Binding-site contacts:
Ligand atom O6 contacts residue TYR327 of chain 2.B at 3.1 Å (h-bond).
Ligand atom C6 contacts residue GLU199 of chain 2.B at 3.7 Å.
Ligand atom C12 contacts residue GLU40 of chain 2.B at 3.7 Å.
Ligand atom N4 contacts residue ASP72 of chain 2.B at 2.8 Å (salt-bridge).
Ligand atom O1B contacts residue ARG214 of chain 2.B at 3.1 Å (salt-bridge).
Ligand atom O1B contacts residue TYR327 of chain 2.B at 3.3 Å (h-bond).
Ligand atom C11 contacts residue TRP100 of chain 2.B at 3.7 Å (hydrophobic).
Ligand atom C3 contacts residue GLU40 of chain 2.B at 3.6 Å.
Ligand atom O1A contacts residue TYR327 of chain 2.B at 3.5 Å (h-bond).
Ligand atom O9 contacts residue GLU198 of chain 2.B at 2.5 Å (salt-bridge).
Ligand atom N4 contacts residue GLU40 of chain 2.B at 3.3 Å (salt-bridge).
Ligand atom C12 contacts residue TRP100 of chain 2.B at 3.4 Å (hydrophobic).
Ligand atom O1B contacts residue ARG293 of chain 2.B at 2.7 Å (salt-bridge).
Ligand atom O10 contacts residue ASP72 of chain 2.B at 3.5 Å.
Ligand atom N12 contacts residue ARG77 of chain 2.B at 3.2 Å (salt-bridge).
Ligand atom O6 contacts residue ARG214 of chain 2.B at 3.6 Å (salt-bridge).
Ligand atom C1 contacts residue TYR327 of chain 2.B at 3.0 Å (hydrophobic).
Ligand atom C3 contacts residue TYR327 of chain 2.B at 2.9 Å (hydrophobic).
Ligand atom O1A contacts residue ARG39 of chain 2.B at 2.8 Å (salt-bridge).
Ligand atom N12 contacts residue GLU40 of chain 2.B at 3.7 Å.
Ligand atom C8 contacts residue ARG214 of chain 2.B at 3.6 Å.
Ligand atom O10 contacts residue ARG73 of chain 2.B at 2.8 Å (salt-bridge).
Ligand atom N13 contacts residue TRP100 of chain 2.B at 3.0 Å (h-bond).
Ligand atom C11 contacts residue ILE144 of chain 2.B at 3.7 Å (hydrophobic).
Ligand atom C2 contacts residue TYR327 of chain 2.B at 3.0 Å (hydrophobic).
Ligand atom C9 contacts residue GLU198 of chain 2.B at 3.4 Å.
Ligand atom C1 contacts residue ARG293 of chain 2.B at 3.5 Å.
Ligand atom C8 contacts residue GLU198 of chain 2.B at 3.5 Å.
Ligand atom C13 contacts residue ARG73 of chain 2.B at 3.6 Å.
Ligand atom O9 contacts residue ARG146 of chain 2.B at 3.6 Å.
Ligand atom O8 contacts residue GLU198 of chain 2.B at 2.6 Å (salt-bridge).
Ligand atom O8 contacts residue ARG214 of chain 2.B at 3.4 Å.
Ligand atom C3 contacts residue ASP72 of chain 2.B at 3.5 Å.
Ligand atom N13 contacts residue GLU149 of chain 2.B at 3.0 Å (salt-bridge).
Ligand atom N12 contacts residue TRP100 of chain 2.B at 2.9 Å (h-bond).
Ligand atom C9 contacts residue ALA168 of chain 2.B at 3.6 Å (hydrophobic).
Ligand atom O1A contacts residue ARG293 of chain 2.B at 2.9 Å (salt-bridge).
Ligand atom C4 contacts residue ASP72 of chain 2.B at 3.4 Å.
Ligand atom N12 contacts residue ASP72 of chain 2.B at 3.1 Å (salt-bridge).
Ligand atom O9 contacts residue ALA168 of chain 2.B at 3.3 Å.

Sequence of chain 2.B:
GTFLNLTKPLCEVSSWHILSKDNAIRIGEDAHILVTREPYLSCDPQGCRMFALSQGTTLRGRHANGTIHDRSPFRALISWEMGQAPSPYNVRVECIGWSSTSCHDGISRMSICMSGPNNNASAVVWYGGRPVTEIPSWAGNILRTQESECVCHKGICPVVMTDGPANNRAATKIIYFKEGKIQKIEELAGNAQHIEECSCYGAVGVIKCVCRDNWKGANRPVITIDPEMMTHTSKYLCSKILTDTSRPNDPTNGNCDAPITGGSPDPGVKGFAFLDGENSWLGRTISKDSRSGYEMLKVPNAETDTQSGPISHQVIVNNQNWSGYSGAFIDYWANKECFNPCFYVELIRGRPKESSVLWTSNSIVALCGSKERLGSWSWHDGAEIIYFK

A protein and the small-molecule ligand that binds it are described below.
Small molecule (SMILES): [H]/N=C(\N)N[C@H]1C=C(C(=O)O)O[C@@H]([C@H](OC)[C@H](O)CO)[C@@H]1NC(C)=O